A small-molecule ligand and the protein it binds are described below.
Small molecule (SMILES): Cc1cc2ncn(Cc3ccc(Cl)c(Cl)c3)c2cc1C

Sequence of chain 1.C:
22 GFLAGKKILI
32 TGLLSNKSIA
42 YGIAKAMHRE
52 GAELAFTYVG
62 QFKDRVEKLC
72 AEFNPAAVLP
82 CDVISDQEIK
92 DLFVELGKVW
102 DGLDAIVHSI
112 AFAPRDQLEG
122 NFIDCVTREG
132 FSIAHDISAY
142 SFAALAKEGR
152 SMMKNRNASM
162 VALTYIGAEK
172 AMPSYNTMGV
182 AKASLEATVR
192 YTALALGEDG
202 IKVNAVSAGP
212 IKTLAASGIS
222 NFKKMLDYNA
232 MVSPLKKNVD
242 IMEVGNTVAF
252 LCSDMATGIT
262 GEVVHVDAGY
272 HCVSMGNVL

Sequence of chain 1.A:
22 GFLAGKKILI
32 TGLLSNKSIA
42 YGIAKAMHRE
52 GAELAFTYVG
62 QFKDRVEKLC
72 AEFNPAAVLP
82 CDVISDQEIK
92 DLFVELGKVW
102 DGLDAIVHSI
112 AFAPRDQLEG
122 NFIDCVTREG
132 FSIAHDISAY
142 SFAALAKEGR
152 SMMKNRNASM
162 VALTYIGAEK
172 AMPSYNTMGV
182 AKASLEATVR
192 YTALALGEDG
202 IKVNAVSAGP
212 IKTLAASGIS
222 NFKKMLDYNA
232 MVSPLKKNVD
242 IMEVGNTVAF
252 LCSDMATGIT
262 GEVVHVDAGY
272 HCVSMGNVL

Binding-site contacts:
Ligand atom C7 contacts residue ILE220 of chain 1.A at 3.9 Å (hydrophobic).
Ligand atom C16 contacts residue ALA114 of chain 1.A at 3.8 Å (hydrophobic).
Ligand atom C11 contacts residue NAD1 of chain 1.Q at 3.6 Å.
Ligand atom C5 contacts residue TYR176 of chain 1.A at 3.9 Å (hydrophobic).
Ligand atom CL1 contacts residue PRO174 of chain 1.A at 3.5 Å.
Ligand atom CL1 contacts residue TYR176 of chain 1.A at 4.0 Å.
Ligand atom C3 contacts residue TYR176 of chain 1.A at 4.1 Å (hydrophobic).
Ligand atom C13 contacts residue NAD1 of chain 1.Q at 3.7 Å.
Ligand atom C15 contacts residue MET179 of chain 1.A at 4.0 Å (hydrophobic).
Ligand atom C3 contacts residue TYR166 of chain 1.A at 3.4 Å (hydrophobic).
Ligand atom C16 contacts residue MET179 of chain 1.A at 4.0 Å (hydrophobic).
Ligand atom C20 contacts residue TYR176 of chain 1.A at 3.8 Å (hydrophobic).
Ligand atom C2 contacts residue TYR176 of chain 1.A at 3.6 Å (hydrophobic).
Ligand atom C4 contacts residue PHE223 of chain 1.A at 3.8 Å (hydrophobic).
Ligand atom C2 contacts residue MET226 of chain 1.A at 3.8 Å (hydrophobic).
Ligand atom C14 contacts residue ALA112 of chain 1.A at 4.0 Å (hydrophobic).
Ligand atom N12 contacts residue TYR176 of chain 1.A at 2.8 Å (h-bond).
Ligand atom C7 contacts residue TYR176 of chain 1.A at 3.4 Å (hydrophobic).
Ligand atom N12 contacts residue NAD1 of chain 1.Q at 2.8 Å (h-bond).
Ligand atom CL8 contacts residue SER175 of chain 1.A at 3.7 Å.
Ligand atom C11 contacts residue TYR176 of chain 1.A at 3.3 Å (hydrophobic).
Ligand atom CL1 contacts residue MET276 of chain 1.C at 3.8 Å.
Ligand atom C4 contacts residue TYR166 of chain 1.A at 3.9 Å (hydrophobic).
Ligand atom C17 contacts residue ALA216 of chain 1.A at 3.7 Å (hydrophobic).
Ligand atom C19 contacts residue ALA216 of chain 1.A at 3.6 Å (hydrophobic).
Ligand atom C14 contacts residue MET179 of chain 1.A at 3.9 Å (hydrophobic).
Ligand atom C13 contacts residue TYR176 of chain 1.A at 3.6 Å (hydrophobic).
Ligand atom CL8 contacts residue TYR176 of chain 1.A at 3.8 Å.
Ligand atom C6 contacts residue TYR176 of chain 1.A at 3.6 Å (hydrophobic).
Ligand atom C6 contacts residue ILE220 of chain 1.A at 3.5 Å (hydrophobic).
Ligand atom C16 contacts residue PHE113 of chain 1.A at 3.8 Å (hydrophobic).
Ligand atom C5 contacts residue PHE223 of chain 1.A at 3.8 Å (hydrophobic).
Ligand atom CL1 contacts residue MET226 of chain 1.A at 3.6 Å.
Ligand atom N10 contacts residue TYR176 of chain 1.A at 3.6 Å.
Ligand atom C16 contacts residue LEU119 of chain 1.A at 4.1 Å (hydrophobic).
Ligand atom C18 contacts residue ALA216 of chain 1.A at 3.3 Å (hydrophobic).
Ligand atom C9 contacts residue NAD1 of chain 1.Q at 3.6 Å.
Ligand atom C9 contacts residue PHE223 of chain 1.A at 4.0 Å (hydrophobic).
Ligand atom CL8 contacts residue ILE220 of chain 1.A at 3.4 Å.
Ligand atom C18 contacts residue LEU119 of chain 1.A at 3.5 Å (hydrophobic).